This small molecule binds to this protein.
Small molecule (SMILES): CC(=O)N[C@@H]1[C@@H](O)[C@H](O)[C@@H](CO)O[C@H]1O

Sequence of chain 1.C:
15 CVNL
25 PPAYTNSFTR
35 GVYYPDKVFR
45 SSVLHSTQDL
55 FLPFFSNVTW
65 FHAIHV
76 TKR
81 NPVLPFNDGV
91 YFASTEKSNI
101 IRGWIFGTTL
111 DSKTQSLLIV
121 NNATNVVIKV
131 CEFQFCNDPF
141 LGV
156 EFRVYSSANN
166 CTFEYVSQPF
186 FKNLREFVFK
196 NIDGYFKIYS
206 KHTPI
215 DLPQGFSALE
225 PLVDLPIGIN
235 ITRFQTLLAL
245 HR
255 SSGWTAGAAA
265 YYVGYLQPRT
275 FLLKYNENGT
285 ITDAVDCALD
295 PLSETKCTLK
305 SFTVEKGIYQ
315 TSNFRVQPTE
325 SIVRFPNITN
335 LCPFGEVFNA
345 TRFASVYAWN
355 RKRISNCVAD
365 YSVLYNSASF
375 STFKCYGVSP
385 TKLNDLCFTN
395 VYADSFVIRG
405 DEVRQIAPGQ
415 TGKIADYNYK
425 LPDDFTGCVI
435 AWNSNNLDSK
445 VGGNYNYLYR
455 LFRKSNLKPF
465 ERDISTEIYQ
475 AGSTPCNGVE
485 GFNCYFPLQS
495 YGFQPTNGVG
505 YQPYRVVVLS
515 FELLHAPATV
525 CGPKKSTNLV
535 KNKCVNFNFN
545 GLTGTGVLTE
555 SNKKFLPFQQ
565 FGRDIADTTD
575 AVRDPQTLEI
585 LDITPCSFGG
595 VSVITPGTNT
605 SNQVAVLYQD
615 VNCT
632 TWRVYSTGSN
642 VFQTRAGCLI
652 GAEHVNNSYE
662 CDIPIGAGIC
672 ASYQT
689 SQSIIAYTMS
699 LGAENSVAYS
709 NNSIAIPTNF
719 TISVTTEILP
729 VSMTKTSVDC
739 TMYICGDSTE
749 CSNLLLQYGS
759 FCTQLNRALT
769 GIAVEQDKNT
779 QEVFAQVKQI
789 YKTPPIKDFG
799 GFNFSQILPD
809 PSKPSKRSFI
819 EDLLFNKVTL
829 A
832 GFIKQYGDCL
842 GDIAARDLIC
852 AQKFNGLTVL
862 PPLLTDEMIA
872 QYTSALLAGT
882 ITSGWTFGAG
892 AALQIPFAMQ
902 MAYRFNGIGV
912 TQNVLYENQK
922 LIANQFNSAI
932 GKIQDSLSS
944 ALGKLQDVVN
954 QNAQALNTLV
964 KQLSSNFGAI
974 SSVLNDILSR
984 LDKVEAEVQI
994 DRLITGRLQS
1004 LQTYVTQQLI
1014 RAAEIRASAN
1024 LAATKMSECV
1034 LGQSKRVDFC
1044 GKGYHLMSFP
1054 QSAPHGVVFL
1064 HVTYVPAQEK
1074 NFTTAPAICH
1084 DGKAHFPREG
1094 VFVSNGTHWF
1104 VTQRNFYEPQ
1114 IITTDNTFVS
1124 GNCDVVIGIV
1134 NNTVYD

Binding-site contacts:
Ligand atom C2 contacts residue ASN17 of chain 1.C at 3.2 Å.
Ligand atom C8 contacts residue ASN17 of chain 1.C at 4.0 Å.
Ligand atom N2 contacts residue ASN17 of chain 1.C at 2.6 Å (h-bond).
Ligand atom C5 contacts residue ASN137 of chain 1.C at 4.3 Å.
Ligand atom O6 contacts residue ASN137 of chain 1.C at 3.7 Å.
Ligand atom C7 contacts residue ASN17 of chain 1.C at 3.6 Å.
Ligand atom C8 contacts residue CYS15 of chain 1.C at 3.8 Å (hydrophobic).
Ligand atom O5 contacts residue ASN17 of chain 1.C at 4.3 Å.
Ligand atom C1 contacts residue ASN17 of chain 1.C at 2.9 Å.